Sequence of chain 1.B:
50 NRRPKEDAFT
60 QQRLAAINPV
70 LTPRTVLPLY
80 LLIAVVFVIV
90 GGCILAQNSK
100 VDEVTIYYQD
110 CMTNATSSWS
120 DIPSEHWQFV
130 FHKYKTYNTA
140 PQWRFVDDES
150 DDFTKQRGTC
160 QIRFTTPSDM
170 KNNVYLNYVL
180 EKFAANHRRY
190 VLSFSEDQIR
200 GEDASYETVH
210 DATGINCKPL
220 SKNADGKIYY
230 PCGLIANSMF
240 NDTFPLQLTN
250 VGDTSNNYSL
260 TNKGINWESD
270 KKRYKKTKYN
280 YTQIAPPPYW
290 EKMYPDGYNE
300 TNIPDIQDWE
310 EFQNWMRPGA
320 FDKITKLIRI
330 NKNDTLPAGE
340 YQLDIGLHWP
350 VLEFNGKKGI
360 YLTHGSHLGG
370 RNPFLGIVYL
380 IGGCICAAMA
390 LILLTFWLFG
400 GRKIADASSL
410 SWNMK

Binding-site contacts:
Ligand atom N2 contacts residue ASN256 of chain 1.B at 2.9 Å (h-bond).
Ligand atom C2 contacts residue ASN256 of chain 1.B at 2.4 Å.
Ligand atom C3 contacts residue ASN256 of chain 1.B at 3.8 Å.
Ligand atom C6 contacts residue THR248 of chain 1.B at 4.1 Å.
Ligand atom C4 contacts residue THR253 of chain 1.B at 4.5 Å.
Ligand atom C8 contacts residue SER254 of chain 1.B at 3.2 Å.
Ligand atom O7 contacts residue ASN256 of chain 1.B at 3.6 Å (h-bond).
Ligand atom C1 contacts residue THR253 of chain 1.B at 3.9 Å.
Ligand atom C1 contacts residue GLN246 of chain 1.B at 4.2 Å.
Ligand atom C2 contacts residue THR253 of chain 1.B at 4.1 Å.
Ligand atom C7 contacts residue THR253 of chain 1.B at 3.7 Å.
Ligand atom C5 contacts residue ASN256 of chain 1.B at 3.7 Å.
Ligand atom C1 contacts residue ASN256 of chain 1.B at 1.4 Å.
Ligand atom N2 contacts residue THR253 of chain 1.B at 3.1 Å (h-bond).
Ligand atom O5 contacts residue ASN256 of chain 1.B at 2.4 Å (h-bond).
Ligand atom O5 contacts residue THR248 of chain 1.B at 3.9 Å.
Ligand atom C5 contacts residue THR248 of chain 1.B at 4.0 Å.
Ligand atom C7 contacts residue ASN256 of chain 1.B at 3.4 Å.
Ligand atom C8 contacts residue ASN255 of chain 1.B at 4.4 Å.
Ligand atom C4 contacts residue ASN256 of chain 1.B at 4.2 Å.
Ligand atom C1 contacts residue THR248 of chain 1.B at 4.4 Å.
Ligand atom C8 contacts residue THR253 of chain 1.B at 3.4 Å.
Ligand atom O5 contacts residue GLN246 of chain 1.B at 3.9 Å.
Ligand atom C5 contacts residue THR253 of chain 1.B at 4.3 Å.
Ligand atom C3 contacts residue THR253 of chain 1.B at 3.7 Å.
Ligand atom C8 contacts residue ASN256 of chain 1.B at 4.5 Å.

The small molecule below binds the protein below.
Small molecule (SMILES): CC(=O)N[C@H]1[C@H](O[C@H]2[C@H](O)[C@@H](NC(C)=O)CO[C@@H]2CO)O[C@H](CO)[C@@H](O)[C@@H]1O